Sequence of chain 1.A:
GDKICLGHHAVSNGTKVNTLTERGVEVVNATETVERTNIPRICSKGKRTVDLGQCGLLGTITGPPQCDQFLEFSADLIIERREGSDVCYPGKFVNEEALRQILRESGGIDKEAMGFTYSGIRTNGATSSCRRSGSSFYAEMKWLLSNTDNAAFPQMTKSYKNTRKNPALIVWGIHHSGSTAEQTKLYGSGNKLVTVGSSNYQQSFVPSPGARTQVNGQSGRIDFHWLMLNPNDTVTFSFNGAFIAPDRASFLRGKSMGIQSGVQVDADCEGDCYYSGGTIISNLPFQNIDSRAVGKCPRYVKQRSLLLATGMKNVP

Binding-site contacts:
Ligand atom C8 contacts residue THR237 of chain 1.A at 4.5 Å.
Ligand atom C1 contacts residue ASN235 of chain 1.A at 1.5 Å.
Ligand atom O5 contacts residue ASN235 of chain 1.A at 2.5 Å (h-bond).
Ligand atom O7 contacts residue LYS164 of chain 1.A at 3.1 Å (salt-bridge).
Ligand atom C2 contacts residue ASN235 of chain 1.A at 2.7 Å.
Ligand atom C3 contacts residue ASN235 of chain 1.A at 3.8 Å.
Ligand atom C7 contacts residue ASN235 of chain 1.A at 4.2 Å.
Ligand atom C2 contacts residue LYS164 of chain 1.A at 4.0 Å.
Ligand atom N2 contacts residue ASN235 of chain 1.A at 3.0 Å (h-bond).
Ligand atom C8 contacts residue LYS164 of chain 1.A at 4.0 Å.
Ligand atom C5 contacts residue ASN235 of chain 1.A at 3.7 Å.
Ligand atom C7 contacts residue LYS164 of chain 1.A at 3.3 Å.
Ligand atom N2 contacts residue LYS164 of chain 1.A at 3.7 Å.
Ligand atom C8 contacts residue ASN235 of chain 1.A at 3.8 Å.
Ligand atom C4 contacts residue ASN235 of chain 1.A at 4.3 Å.

This small molecule binds to this protein.
Small molecule (SMILES): CC(=O)N[C@@H]1[C@@H](O)[C@H](O)[C@@H](CO)O[C@H]1O